Binding-site contacts:
Ligand atom O6 contacts residue TYR264 of chain 1.A at 3.9 Å.
Ligand atom C3 contacts residue LEU275 of chain 1.A at 3.6 Å (hydrophobic).
Ligand atom P contacts residue TYR244 of chain 1.A at 3.9 Å.
Ligand atom O2P contacts residue TYR264 of chain 1.A at 2.4 Å (h-bond).
Ligand atom P contacts residue TYR264 of chain 1.A at 3.6 Å.
Ligand atom C5 contacts residue TYR264 of chain 1.A at 3.9 Å (hydrophobic).
Ligand atom O1 contacts residue MG1 of chain 1.D at 2.7 Å.
Ligand atom O2P contacts residue LYS274 of chain 1.A at 3.4 Å (salt-bridge).
Ligand atom O3 contacts residue GLY122 of chain 1.A at 3.9 Å.
Ligand atom C4 contacts residue GLY246 of chain 1.A at 3.5 Å.
Ligand atom O2 contacts residue GLY122 of chain 1.A at 3.9 Å.
Ligand atom C1 contacts residue GLU280 of chain 1.A at 4.0 Å.
Ligand atom O1 contacts residue GLU280 of chain 1.A at 2.7 Å (salt-bridge).
Ligand atom O1 contacts residue PO41 of chain 1.F at 2.9 Å (h-bond).
Ligand atom O4 contacts residue LEU275 of chain 1.A at 3.9 Å.
Ligand atom O3P contacts residue ASN212 of chain 1.A at 3.4 Å (h-bond).
Ligand atom C4 contacts residue MET248 of chain 1.A at 3.9 Å (hydrophobic).
Ligand atom O3 contacts residue ASP121 of chain 1.A at 2.4 Å (salt-bridge).
Ligand atom O2 contacts residue ASP121 of chain 1.A at 3.8 Å.
Ligand atom O1P contacts residue ARG243 of chain 1.B at 3.2 Å (salt-bridge).
Ligand atom C3 contacts residue ASP121 of chain 1.A at 3.5 Å.
Ligand atom O3P contacts residue TYR264 of chain 1.A at 3.8 Å.
Ligand atom O3P contacts residue ARG243 of chain 1.B at 3.9 Å.
Ligand atom P contacts residue LYS274 of chain 1.A at 3.8 Å.
Ligand atom C1 contacts residue LEU275 of chain 1.A at 3.6 Å (hydrophobic).
Ligand atom O3P contacts residue TYR244 of chain 1.A at 2.5 Å (h-bond).
Ligand atom O2P contacts residue TYR215 of chain 1.A at 3.1 Å (h-bond).
Ligand atom O2 contacts residue PO41 of chain 1.F at 3.4 Å (h-bond).
Ligand atom C6 contacts residue TYR244 of chain 1.A at 3.4 Å (hydrophobic).
Ligand atom O6 contacts residue LYS274 of chain 1.A at 3.2 Å (salt-bridge).
Ligand atom C3 contacts residue MET248 of chain 1.A at 3.9 Å (hydrophobic).
Ligand atom C6 contacts residue GLY246 of chain 1.A at 3.7 Å.
Ligand atom O4 contacts residue MET248 of chain 1.A at 3.6 Å.
Ligand atom O3 contacts residue MG1 of chain 1.D at 3.9 Å.
Ligand atom C1 contacts residue LYS274 of chain 1.A at 3.5 Å.
Ligand atom C2 contacts residue ASP121 of chain 1.A at 4.0 Å.
Ligand atom O3 contacts residue MET248 of chain 1.A at 3.2 Å (h-bond).
Ligand atom C1 contacts residue MG1 of chain 1.D at 4.0 Å.
Ligand atom O1 contacts residue ASP121 of chain 1.A at 3.4 Å (salt-bridge).
Ligand atom O5 contacts residue LYS274 of chain 1.A at 3.5 Å (salt-bridge).

Sequence of chain 1.B:
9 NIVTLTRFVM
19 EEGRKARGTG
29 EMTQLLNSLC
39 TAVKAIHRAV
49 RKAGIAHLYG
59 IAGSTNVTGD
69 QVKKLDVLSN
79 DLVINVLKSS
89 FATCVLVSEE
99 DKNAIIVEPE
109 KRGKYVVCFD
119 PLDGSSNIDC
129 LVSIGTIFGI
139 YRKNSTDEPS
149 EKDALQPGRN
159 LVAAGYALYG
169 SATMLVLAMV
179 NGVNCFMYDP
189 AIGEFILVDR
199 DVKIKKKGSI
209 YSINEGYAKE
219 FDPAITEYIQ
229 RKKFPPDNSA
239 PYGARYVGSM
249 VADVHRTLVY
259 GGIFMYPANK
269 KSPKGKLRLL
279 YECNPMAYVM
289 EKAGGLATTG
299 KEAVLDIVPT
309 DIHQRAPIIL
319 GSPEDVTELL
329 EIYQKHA

Sequence of chain 1.A:
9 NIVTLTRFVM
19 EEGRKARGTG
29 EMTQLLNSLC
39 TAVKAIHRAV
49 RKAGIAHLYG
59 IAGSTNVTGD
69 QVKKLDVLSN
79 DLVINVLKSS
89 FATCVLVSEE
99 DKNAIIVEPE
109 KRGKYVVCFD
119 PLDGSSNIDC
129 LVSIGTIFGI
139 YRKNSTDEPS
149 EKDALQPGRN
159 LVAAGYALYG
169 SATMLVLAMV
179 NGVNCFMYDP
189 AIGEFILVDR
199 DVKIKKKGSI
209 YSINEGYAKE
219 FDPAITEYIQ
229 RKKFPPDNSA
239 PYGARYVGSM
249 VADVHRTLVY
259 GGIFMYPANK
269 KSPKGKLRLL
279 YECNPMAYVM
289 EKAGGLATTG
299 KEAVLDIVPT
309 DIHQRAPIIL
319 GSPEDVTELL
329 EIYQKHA

This small molecule binds to this protein.
Small molecule (SMILES): O=P(O)(O)OC[C@H]1O[C@](O)(CO)[C@@H](O)[C@@H]1O